Sequence of chain 1.C:
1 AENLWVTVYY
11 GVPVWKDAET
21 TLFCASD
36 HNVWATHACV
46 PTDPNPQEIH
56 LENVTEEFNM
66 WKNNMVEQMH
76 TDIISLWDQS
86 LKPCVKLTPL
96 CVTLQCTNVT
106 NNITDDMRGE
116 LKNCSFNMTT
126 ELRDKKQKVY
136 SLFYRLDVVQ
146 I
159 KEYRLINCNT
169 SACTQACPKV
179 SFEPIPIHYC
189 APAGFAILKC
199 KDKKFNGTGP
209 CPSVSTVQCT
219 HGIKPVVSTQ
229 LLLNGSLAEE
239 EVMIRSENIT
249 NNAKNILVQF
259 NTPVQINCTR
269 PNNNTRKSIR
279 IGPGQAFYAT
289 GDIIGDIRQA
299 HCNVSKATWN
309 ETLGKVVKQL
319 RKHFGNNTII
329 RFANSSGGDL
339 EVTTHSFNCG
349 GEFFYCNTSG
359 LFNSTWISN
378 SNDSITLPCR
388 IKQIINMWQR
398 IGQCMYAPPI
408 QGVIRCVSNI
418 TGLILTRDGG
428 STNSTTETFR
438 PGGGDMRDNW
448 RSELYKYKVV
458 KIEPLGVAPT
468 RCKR

This small molecule binds to this protein.
Small molecule (SMILES): CC(=O)N[C@H]1[C@H](O[C@H]2[C@H](O)[C@@H](NC(C)=O)CO[C@@H]2CO)O[C@H](CO)[C@@H](O)[C@@H]1O

Binding-site contacts:
Ligand atom O7 contacts residue ASN106 of chain 1.C at 4.3 Å.
Ligand atom C3 contacts residue TYR135 of chain 1.C at 4.0 Å (hydrophobic).
Ligand atom C2 contacts residue TYR135 of chain 1.C at 4.3 Å (hydrophobic).
Ligand atom C8 contacts residue LEU137 of chain 1.C at 4.0 Å (hydrophobic).
Ligand atom C7 contacts residue LEU137 of chain 1.C at 4.3 Å (hydrophobic).
Ligand atom C3 contacts residue ASN118 of chain 1.C at 3.8 Å.
Ligand atom C2 contacts residue ASN118 of chain 1.C at 2.5 Å.
Ligand atom C3 contacts residue ASP290 of chain 1.C at 3.9 Å.
Ligand atom O5 contacts residue ASN118 of chain 1.C at 2.4 Å (h-bond).
Ligand atom C1 contacts residue ASN118 of chain 1.C at 1.4 Å.
Ligand atom O7 contacts residue VAL104 of chain 1.C at 4.5 Å.
Ligand atom C8 contacts residue ASN106 of chain 1.C at 3.7 Å.
Ligand atom O4 contacts residue TYR135 of chain 1.C at 4.0 Å.
Ligand atom C8 contacts residue VAL104 of chain 1.C at 4.1 Å (hydrophobic).
Ligand atom C5 contacts residue ASN118 of chain 1.C at 3.7 Å.
Ligand atom C8 contacts residue ASP290 of chain 1.C at 3.1 Å.
Ligand atom O7 contacts residue ASN118 of chain 1.C at 3.0 Å (h-bond).
Ligand atom O3 contacts residue ASP290 of chain 1.C at 3.5 Å (salt-bridge).
Ligand atom C2 contacts residue ASP290 of chain 1.C at 3.9 Å.
Ligand atom C8 contacts residue ASN118 of chain 1.C at 4.3 Å.
Ligand atom C5 contacts residue TYR135 of chain 1.C at 3.9 Å (hydrophobic).
Ligand atom N2 contacts residue LEU137 of chain 1.C at 4.4 Å.
Ligand atom O5 contacts residue TYR135 of chain 1.C at 4.1 Å.
Ligand atom N2 contacts residue ASP290 of chain 1.C at 2.8 Å (salt-bridge).
Ligand atom C1 contacts residue TYR135 of chain 1.C at 3.8 Å (hydrophobic).
Ligand atom C7 contacts residue TYR135 of chain 1.C at 4.2 Å (hydrophobic).
Ligand atom C7 contacts residue ASN118 of chain 1.C at 3.1 Å.
Ligand atom O7 contacts residue TYR135 of chain 1.C at 3.6 Å.
Ligand atom C4 contacts residue TYR135 of chain 1.C at 4.3 Å (hydrophobic).
Ligand atom N2 contacts residue ASN118 of chain 1.C at 2.9 Å (h-bond).
Ligand atom C4 contacts residue ASN118 of chain 1.C at 4.2 Å.
Ligand atom C7 contacts residue ASP290 of chain 1.C at 3.4 Å.
Ligand atom C7 contacts residue ASN106 of chain 1.C at 4.2 Å.